Sequence of chain 45.F:
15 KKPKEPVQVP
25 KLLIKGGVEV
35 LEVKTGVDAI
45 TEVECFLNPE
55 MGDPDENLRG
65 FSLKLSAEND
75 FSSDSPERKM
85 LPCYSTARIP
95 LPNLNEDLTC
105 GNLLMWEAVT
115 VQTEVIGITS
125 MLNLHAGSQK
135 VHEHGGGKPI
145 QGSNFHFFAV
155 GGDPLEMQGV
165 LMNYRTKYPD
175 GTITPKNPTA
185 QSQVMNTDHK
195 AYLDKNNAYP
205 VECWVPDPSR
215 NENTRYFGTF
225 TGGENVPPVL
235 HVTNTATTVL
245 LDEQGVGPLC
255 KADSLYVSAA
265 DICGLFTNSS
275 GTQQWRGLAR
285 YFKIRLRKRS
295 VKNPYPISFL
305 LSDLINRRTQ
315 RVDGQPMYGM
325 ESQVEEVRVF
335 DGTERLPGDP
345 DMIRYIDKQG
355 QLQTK

Binding-site contacts:
Ligand atom O9 contacts residue LYS68 of chain 44.F at 2.5 Å (salt-bridge).
Ligand atom O8 contacts residue LYS68 of chain 44.F at 3.1 Å.
Ligand atom C7 contacts residue GLN278 of chain 44.F at 3.9 Å.
Ligand atom C11 contacts residue ASN272 of chain 44.F at 3.6 Å.
Ligand atom O8 contacts residue GLN278 of chain 44.F at 3.5 Å (h-bond).
Ligand atom C11 contacts residue GLN278 of chain 44.F at 3.5 Å.
Ligand atom C11 contacts residue HIS138 of chain 45.F at 3.1 Å.
Ligand atom C11 contacts residue PHE65 of chain 44.F at 4.0 Å (hydrophobic).
Ligand atom O1B contacts residue LYS68 of chain 44.F at 3.0 Å (salt-bridge).
Ligand atom O9 contacts residue LEU67 of chain 44.F at 2.3 Å.
Ligand atom O10 contacts residue LEU62 of chain 44.F at 3.2 Å.
Ligand atom C10 contacts residue GLN278 of chain 44.F at 4.1 Å.
Ligand atom O1A contacts residue THR276 of chain 44.F at 3.3 Å (h-bond).
Ligand atom C11 contacts residue PHE75 of chain 43.F at 3.5 Å (hydrophobic).
Ligand atom C9 contacts residue GLN278 of chain 44.F at 3.3 Å.
Ligand atom O1B contacts residue THR276 of chain 44.F at 2.4 Å (h-bond).
Ligand atom O9 contacts residue GLN278 of chain 44.F at 4.1 Å.
Ligand atom C6 contacts residue LYS68 of chain 44.F at 4.0 Å.
Ligand atom C1 contacts residue ASN272 of chain 44.F at 3.9 Å.
Ligand atom C8 contacts residue LYS68 of chain 44.F at 3.5 Å.
Ligand atom C9 contacts residue LEU67 of chain 44.F at 3.4 Å (hydrophobic).
Ligand atom C11 contacts residue PHE270 of chain 44.F at 3.9 Å (hydrophobic).
Ligand atom O8 contacts residue ASN272 of chain 44.F at 3.3 Å (h-bond).
Ligand atom N5 contacts residue ASN272 of chain 44.F at 3.2 Å (h-bond).
Ligand atom C8 contacts residue GLN278 of chain 44.F at 3.7 Å.
Ligand atom O1A contacts residue ASN272 of chain 44.F at 4.1 Å.
Ligand atom O10 contacts residue PHE75 of chain 43.F at 3.9 Å.
Ligand atom C10 contacts residue LEU62 of chain 44.F at 3.6 Å (hydrophobic).
Ligand atom C11 contacts residue THR276 of chain 44.F at 3.2 Å.
Ligand atom C1 contacts residue THR276 of chain 44.F at 3.1 Å.
Ligand atom C11 contacts residue LEU62 of chain 44.F at 3.9 Å (hydrophobic).
Ligand atom O1B contacts residue ASN272 of chain 44.F at 3.4 Å (h-bond).
Ligand atom C9 contacts residue LYS68 of chain 44.F at 3.6 Å.
Ligand atom C6 contacts residue ASN272 of chain 44.F at 3.6 Å.
Ligand atom N5 contacts residue GLN278 of chain 44.F at 3.9 Å.
Ligand atom O7 contacts residue LEU62 of chain 44.F at 3.9 Å.
Ligand atom O1A contacts residue SER274 of chain 44.F at 3.8 Å.
Ligand atom O8 contacts residue THR276 of chain 44.F at 3.9 Å.
Ligand atom C10 contacts residue ASN272 of chain 44.F at 3.9 Å.
Ligand atom O4 contacts residue ASP74 of chain 43.F at 4.0 Å.

A small-molecule ligand and the protein it binds are described below.
Small molecule (SMILES): CC(=O)N[C@H]1[C@H]([C@H](O)[C@H](O)CO)O[C@@](O[C@H](CO)[C@@H](O)[C@@H]2O[C@@H](C(=O)O)C[C@H](O)[C@H]2NC(C)=O)(C(=O)O)C[C@@H]1O

Sequence of chain 43.F:
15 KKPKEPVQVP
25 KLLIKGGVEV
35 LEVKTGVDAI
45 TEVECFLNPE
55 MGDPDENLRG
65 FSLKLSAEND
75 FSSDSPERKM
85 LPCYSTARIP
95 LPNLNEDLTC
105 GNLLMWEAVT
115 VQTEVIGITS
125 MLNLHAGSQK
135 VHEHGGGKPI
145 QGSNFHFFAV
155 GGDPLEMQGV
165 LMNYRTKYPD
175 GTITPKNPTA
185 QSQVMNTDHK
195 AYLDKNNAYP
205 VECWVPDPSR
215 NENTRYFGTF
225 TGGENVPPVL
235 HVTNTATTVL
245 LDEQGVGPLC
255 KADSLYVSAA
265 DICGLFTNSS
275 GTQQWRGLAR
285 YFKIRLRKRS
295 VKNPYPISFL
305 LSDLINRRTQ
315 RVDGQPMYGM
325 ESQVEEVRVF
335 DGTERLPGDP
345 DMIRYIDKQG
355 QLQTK

Sequence of chain 44.F:
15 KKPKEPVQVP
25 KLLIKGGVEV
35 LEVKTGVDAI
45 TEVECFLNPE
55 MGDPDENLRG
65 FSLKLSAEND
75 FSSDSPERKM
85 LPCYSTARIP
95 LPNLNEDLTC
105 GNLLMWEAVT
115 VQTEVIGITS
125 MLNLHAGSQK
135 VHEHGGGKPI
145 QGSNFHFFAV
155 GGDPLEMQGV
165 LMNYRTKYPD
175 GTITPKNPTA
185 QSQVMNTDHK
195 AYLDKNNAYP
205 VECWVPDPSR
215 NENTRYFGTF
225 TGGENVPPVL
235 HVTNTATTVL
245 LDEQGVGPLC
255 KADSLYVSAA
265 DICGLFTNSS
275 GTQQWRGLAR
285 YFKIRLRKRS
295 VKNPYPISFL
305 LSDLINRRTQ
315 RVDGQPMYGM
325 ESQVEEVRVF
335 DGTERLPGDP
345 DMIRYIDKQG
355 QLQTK